Sequence of chain 1.A:
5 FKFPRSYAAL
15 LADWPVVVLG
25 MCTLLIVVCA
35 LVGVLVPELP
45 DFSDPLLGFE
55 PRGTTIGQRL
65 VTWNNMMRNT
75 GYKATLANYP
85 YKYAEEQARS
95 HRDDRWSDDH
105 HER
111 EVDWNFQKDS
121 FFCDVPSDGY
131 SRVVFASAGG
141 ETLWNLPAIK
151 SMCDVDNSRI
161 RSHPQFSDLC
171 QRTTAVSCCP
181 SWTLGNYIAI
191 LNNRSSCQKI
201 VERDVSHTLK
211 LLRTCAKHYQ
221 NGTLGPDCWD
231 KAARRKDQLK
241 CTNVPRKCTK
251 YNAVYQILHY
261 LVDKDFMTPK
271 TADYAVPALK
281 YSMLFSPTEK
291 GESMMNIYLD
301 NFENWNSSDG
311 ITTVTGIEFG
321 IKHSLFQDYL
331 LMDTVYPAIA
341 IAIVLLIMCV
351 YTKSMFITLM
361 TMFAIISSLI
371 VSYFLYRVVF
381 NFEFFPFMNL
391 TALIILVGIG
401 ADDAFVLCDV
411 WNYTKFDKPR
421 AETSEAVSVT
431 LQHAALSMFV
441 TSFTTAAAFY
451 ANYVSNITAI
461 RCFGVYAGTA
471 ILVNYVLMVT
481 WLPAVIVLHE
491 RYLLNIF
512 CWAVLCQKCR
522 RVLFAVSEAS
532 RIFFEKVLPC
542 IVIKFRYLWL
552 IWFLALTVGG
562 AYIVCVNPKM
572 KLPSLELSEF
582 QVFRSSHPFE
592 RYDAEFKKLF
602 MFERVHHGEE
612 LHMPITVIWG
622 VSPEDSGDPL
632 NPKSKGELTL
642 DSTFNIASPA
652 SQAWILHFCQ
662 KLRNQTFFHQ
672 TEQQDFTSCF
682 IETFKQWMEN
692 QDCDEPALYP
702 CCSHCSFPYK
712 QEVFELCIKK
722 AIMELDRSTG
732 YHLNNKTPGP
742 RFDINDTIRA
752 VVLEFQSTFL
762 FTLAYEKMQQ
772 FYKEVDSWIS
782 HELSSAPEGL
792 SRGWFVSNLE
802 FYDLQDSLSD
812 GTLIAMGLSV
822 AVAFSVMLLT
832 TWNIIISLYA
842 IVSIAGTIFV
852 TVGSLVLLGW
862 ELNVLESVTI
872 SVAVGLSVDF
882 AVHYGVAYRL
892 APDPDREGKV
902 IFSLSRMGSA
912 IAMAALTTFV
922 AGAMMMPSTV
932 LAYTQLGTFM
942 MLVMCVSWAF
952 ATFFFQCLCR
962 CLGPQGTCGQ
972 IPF

Binding-site contacts:
Ligand atom OAQ contacts residue GLU690 of chain 1.A at 3.1 Å.
Ligand atom OAQ contacts residue ASN691 of chain 1.A at 3.0 Å (h-bond).
Ligand atom CBD contacts residue TYR732 of chain 1.A at 3.6 Å (hydrophobic).
Ligand atom CBC contacts residue ALA722 of chain 1.A at 3.8 Å (hydrophobic).
Ligand atom CBH contacts residue TYR732 of chain 1.A at 3.3 Å (hydrophobic).
Ligand atom C3 contacts residue GLN687 of chain 1.A at 3.5 Å.
Ligand atom CAA contacts residue THR684 of chain 1.A at 3.8 Å.
Ligand atom OBZ contacts residue GLN674 of chain 1.A at 3.2 Å.
Ligand atom O3 contacts residue GLN687 of chain 1.A at 2.7 Å (h-bond).
Ligand atom C4 contacts residue ASN691 of chain 1.A at 3.9 Å.
Ligand atom CCN contacts residue ASN691 of chain 1.A at 3.5 Å.
Ligand atom CAA contacts residue PHE681 of chain 1.A at 3.3 Å (hydrophobic).
Ligand atom CCR contacts residue ASN691 of chain 1.A at 3.6 Å.
Ligand atom OAN contacts residue GLN674 of chain 1.A at 3.0 Å (h-bond).
Ligand atom C6 contacts residue ASN691 of chain 1.A at 3.5 Å.
Ligand atom OAS contacts residue GLN687 of chain 1.A at 3.6 Å.
Ligand atom C5 contacts residue ASN691 of chain 1.A at 3.6 Å.
Ligand atom CAY contacts residue ALA722 of chain 1.A at 3.6 Å (hydrophobic).
Ligand atom CAB contacts residue PRO739 of chain 1.A at 3.9 Å (hydrophobic).
Ligand atom OAS contacts residue GLU690 of chain 1.A at 3.8 Å.
Ligand atom CCS contacts residue GLN674 of chain 1.A at 3.2 Å.
Ligand atom CAW contacts residue ILE723 of chain 1.A at 3.8 Å (hydrophobic).
Ligand atom CCW contacts residue GLN674 of chain 1.A at 3.8 Å.
Ligand atom O4 contacts residue ASN691 of chain 1.A at 3.0 Å (h-bond).
Ligand atom CBD contacts residue LEU726 of chain 1.A at 3.9 Å (hydrophobic).
Ligand atom CCC contacts residue ASN691 of chain 1.A at 3.5 Å.
Ligand atom OAU contacts residue GLN687 of chain 1.A at 3.3 Å.
Ligand atom CAB contacts residue ILE723 of chain 1.A at 3.8 Å (hydrophobic).
Ligand atom CCT contacts residue GLN687 of chain 1.A at 3.5 Å.
Ligand atom O2 contacts residue PHE677 of chain 1.A at 3.1 Å.
Ligand atom CCT contacts residue ASN691 of chain 1.A at 3.7 Å.
Ligand atom CBB contacts residue LEU726 of chain 1.A at 3.8 Å (hydrophobic).
Ligand atom CAA contacts residue PHE685 of chain 1.A at 3.7 Å (hydrophobic).
Ligand atom C2 contacts residue PHE677 of chain 1.A at 3.9 Å (hydrophobic).
Ligand atom O3 contacts residue PHE677 of chain 1.A at 3.7 Å.
Ligand atom CBK contacts residue LEU726 of chain 1.A at 3.8 Å (hydrophobic).
Ligand atom OBY contacts residue ASN691 of chain 1.A at 2.9 Å (h-bond).
Ligand atom CBB contacts residue PHE677 of chain 1.A at 3.7 Å (hydrophobic).
Ligand atom O2 contacts residue GLN687 of chain 1.A at 3.7 Å.
Ligand atom OAQ contacts residue GLN687 of chain 1.A at 3.1 Å (h-bond).

The small molecule below binds the protein below.
Small molecule (SMILES): CCCCCCCCCCC(CCCCCCCCCC)(CO[C@@H]1O[C@H](CO)[C@@H](O[C@H]2O[C@H](CO)[C@@H](O)[C@H](O)[C@H]2O)[C@H](O)[C@H]1O)CO[C@@H]1O[C@H](CO)[C@@H](O[C@H]2O[C@H](CO)[C@@H](O)[C@H](O)[C@H]2O)[C@H](O)[C@H]1O